This protein binds this small molecule.
Small molecule (SMILES): CC(=O)N[C@@H]1[C@@H](O)[C@H](O)[C@@H](CO)O[C@H]1O

Binding-site contacts:
Ligand atom C2 contacts residue ASN178 of chain 1.A at 2.5 Å.
Ligand atom C5 contacts residue ASN178 of chain 1.A at 3.6 Å.
Ligand atom C1 contacts residue ASN178 of chain 1.A at 1.4 Å.
Ligand atom O5 contacts residue ASN178 of chain 1.A at 2.3 Å (h-bond).
Ligand atom C7 contacts residue ASN178 of chain 1.A at 3.3 Å.
Ligand atom C4 contacts residue ASN178 of chain 1.A at 4.2 Å.
Ligand atom O7 contacts residue ARG60 of chain 1.B at 3.7 Å.
Ligand atom O3 contacts residue ARG60 of chain 1.B at 4.2 Å.
Ligand atom O7 contacts residue ASN178 of chain 1.A at 3.2 Å (h-bond).
Ligand atom C7 contacts residue TYR59 of chain 1.B at 3.9 Å (hydrophobic).
Ligand atom C8 contacts residue TYR59 of chain 1.B at 3.5 Å (hydrophobic).
Ligand atom O6 contacts residue ASN178 of chain 1.A at 3.9 Å.
Ligand atom N2 contacts residue ASN178 of chain 1.A at 3.0 Å (h-bond).
Ligand atom O7 contacts residue TYR59 of chain 1.B at 3.2 Å (h-bond).
Ligand atom C8 contacts residue ASN178 of chain 1.A at 4.5 Å.
Ligand atom C3 contacts residue ASN178 of chain 1.A at 3.8 Å.
Ligand atom C7 contacts residue ARG60 of chain 1.B at 4.4 Å.

Sequence of chain 1.B:
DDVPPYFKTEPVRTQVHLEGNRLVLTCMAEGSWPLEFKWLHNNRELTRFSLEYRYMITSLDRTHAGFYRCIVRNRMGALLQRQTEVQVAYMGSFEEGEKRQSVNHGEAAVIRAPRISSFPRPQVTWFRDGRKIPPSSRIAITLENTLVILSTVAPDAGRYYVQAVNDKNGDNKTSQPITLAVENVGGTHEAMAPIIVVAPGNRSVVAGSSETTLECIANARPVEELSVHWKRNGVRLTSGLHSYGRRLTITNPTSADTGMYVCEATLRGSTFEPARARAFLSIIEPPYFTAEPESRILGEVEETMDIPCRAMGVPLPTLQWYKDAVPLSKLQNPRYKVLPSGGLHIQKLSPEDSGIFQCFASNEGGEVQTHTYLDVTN

Sequence of chain 1.A:
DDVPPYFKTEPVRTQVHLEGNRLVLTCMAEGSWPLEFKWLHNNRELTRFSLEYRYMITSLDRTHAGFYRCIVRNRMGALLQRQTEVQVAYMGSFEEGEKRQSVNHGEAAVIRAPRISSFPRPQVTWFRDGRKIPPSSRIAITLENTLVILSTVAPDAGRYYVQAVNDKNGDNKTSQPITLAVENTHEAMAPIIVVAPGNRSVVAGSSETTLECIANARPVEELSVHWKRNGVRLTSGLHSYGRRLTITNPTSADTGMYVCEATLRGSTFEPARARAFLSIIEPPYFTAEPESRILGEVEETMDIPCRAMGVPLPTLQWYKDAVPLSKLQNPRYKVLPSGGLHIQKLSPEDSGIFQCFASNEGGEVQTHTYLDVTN